Binding-site contacts:
Ligand atom C4 contacts residue ASN184 of chain 1.B at 4.1 Å.
Ligand atom C5 contacts residue GLU180 of chain 1.B at 3.7 Å.
Ligand atom C7 contacts residue LYS181 of chain 1.B at 4.5 Å.
Ligand atom C1 contacts residue GLU180 of chain 1.B at 3.2 Å.
Ligand atom N2 contacts residue GLU180 of chain 1.B at 2.8 Å (salt-bridge).
Ligand atom C4 contacts residue GLU180 of chain 1.B at 4.1 Å.
Ligand atom O3 contacts residue GLU180 of chain 1.B at 3.7 Å.
Ligand atom O7 contacts residue ASN184 of chain 1.B at 3.4 Å (h-bond).
Ligand atom C8 contacts residue LYS181 of chain 1.B at 3.9 Å.
Ligand atom N2 contacts residue ASN184 of chain 1.B at 3.0 Å (h-bond).
Ligand atom C7 contacts residue GLU180 of chain 1.B at 3.9 Å.
Ligand atom O5 contacts residue ASN184 of chain 1.B at 2.4 Å (h-bond).
Ligand atom O7 contacts residue LYS181 of chain 1.B at 4.1 Å.
Ligand atom C8 contacts residue GLU180 of chain 1.B at 3.7 Å.
Ligand atom C1 contacts residue ASN184 of chain 1.B at 1.4 Å.
Ligand atom C2 contacts residue ASN184 of chain 1.B at 2.4 Å.
Ligand atom C2 contacts residue GLU180 of chain 1.B at 3.1 Å.
Ligand atom C5 contacts residue ASN184 of chain 1.B at 3.6 Å.
Ligand atom C7 contacts residue ASN184 of chain 1.B at 3.4 Å.
Ligand atom C3 contacts residue GLU180 of chain 1.B at 3.0 Å.
Ligand atom O5 contacts residue GLU180 of chain 1.B at 4.0 Å.
Ligand atom C3 contacts residue ASN184 of chain 1.B at 3.8 Å.

Sequence of chain 1.B:
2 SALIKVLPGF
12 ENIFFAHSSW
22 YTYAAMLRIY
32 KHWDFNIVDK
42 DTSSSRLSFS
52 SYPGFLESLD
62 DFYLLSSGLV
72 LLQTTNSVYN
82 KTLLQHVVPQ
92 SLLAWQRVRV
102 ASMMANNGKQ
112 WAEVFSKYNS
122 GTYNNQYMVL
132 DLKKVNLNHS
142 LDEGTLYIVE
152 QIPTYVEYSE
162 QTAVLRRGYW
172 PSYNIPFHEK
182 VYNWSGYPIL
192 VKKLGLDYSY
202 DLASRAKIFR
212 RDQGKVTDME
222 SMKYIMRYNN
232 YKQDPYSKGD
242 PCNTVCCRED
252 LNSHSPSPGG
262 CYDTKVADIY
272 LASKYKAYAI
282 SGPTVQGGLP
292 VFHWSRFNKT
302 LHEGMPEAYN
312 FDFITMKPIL

This small molecule binds to this protein.
Small molecule (SMILES): CC(=O)N[C@@H]1[C@@H](O)[C@H](O)[C@@H](CO)O[C@H]1O